Sequence of chain 3.A:
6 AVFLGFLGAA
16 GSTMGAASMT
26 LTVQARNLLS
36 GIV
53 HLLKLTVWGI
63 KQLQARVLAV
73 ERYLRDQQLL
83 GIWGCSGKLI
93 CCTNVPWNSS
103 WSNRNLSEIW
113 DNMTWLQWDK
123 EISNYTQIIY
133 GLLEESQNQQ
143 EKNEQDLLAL

This small molecule binds to this protein.
Small molecule (SMILES): CC(=O)N[C@@H]1[C@@H](O)[C@H](O)[C@@H](CO)O[C@H]1O

Binding-site contacts:
Ligand atom C2 contacts residue ASN126 of chain 3.A at 2.4 Å.
Ligand atom C7 contacts residue ASN126 of chain 3.A at 3.2 Å.
Ligand atom O5 contacts residue ASN126 of chain 3.A at 2.4 Å (h-bond).
Ligand atom C3 contacts residue ASN126 of chain 3.A at 3.8 Å.
Ligand atom C1 contacts residue ASN126 of chain 3.A at 1.4 Å.
Ligand atom C5 contacts residue ASN126 of chain 3.A at 3.7 Å.
Ligand atom C7 contacts residue TYR127 of chain 3.A at 4.0 Å (hydrophobic).
Ligand atom C8 contacts residue ASN126 of chain 3.A at 4.3 Å.
Ligand atom C8 contacts residue TYR127 of chain 3.A at 4.2 Å (hydrophobic).
Ligand atom C4 contacts residue ASN126 of chain 3.A at 4.2 Å.
Ligand atom N2 contacts residue ASN126 of chain 3.A at 2.9 Å (h-bond).
Ligand atom O7 contacts residue TYR127 of chain 3.A at 3.0 Å (h-bond).
Ligand atom O7 contacts residue ASN126 of chain 3.A at 3.1 Å (h-bond).
Ligand atom C8 contacts residue GLU123 of chain 3.A at 3.2 Å.
Ligand atom C7 contacts residue GLU123 of chain 3.A at 4.5 Å.